The small molecule below binds the protein below.
Small molecule (SMILES): CC[C@H](C)[C@H](NC(=O)[C@H](CCC(N)=O)NC(=O)[C@H](CCC(=O)O)NC(=O)[C@H](CO)NC(=O)[C@H](CO)NC(=O)[C@@H](NC(=O)[C@@H]1CCCN1)[C@@H](C)O)C(=O)O

Sequence of chain 1.D:
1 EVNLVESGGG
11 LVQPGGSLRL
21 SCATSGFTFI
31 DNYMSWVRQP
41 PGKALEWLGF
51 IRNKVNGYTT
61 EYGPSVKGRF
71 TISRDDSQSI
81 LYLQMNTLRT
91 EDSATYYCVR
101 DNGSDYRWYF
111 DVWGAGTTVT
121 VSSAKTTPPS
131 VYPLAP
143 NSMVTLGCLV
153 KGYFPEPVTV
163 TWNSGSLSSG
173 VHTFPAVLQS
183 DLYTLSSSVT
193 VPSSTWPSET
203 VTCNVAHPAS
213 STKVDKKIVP

Sequence of chain 1.C:
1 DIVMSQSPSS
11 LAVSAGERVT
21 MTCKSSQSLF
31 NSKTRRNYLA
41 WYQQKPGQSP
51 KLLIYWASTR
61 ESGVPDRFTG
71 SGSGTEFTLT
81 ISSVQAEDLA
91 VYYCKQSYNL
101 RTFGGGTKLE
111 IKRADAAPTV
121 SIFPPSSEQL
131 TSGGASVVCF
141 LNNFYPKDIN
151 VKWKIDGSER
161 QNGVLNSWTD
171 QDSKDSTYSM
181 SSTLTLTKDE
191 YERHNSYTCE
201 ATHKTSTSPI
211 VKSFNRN

Binding-site contacts:
Ligand atom CB contacts residue LYS33 of chain 1.C at 3.7 Å.
Ligand atom CD1 contacts residue VAL55 of chain 1.D at 3.5 Å (hydrophobic).
Ligand atom C contacts residue ASN99 of chain 1.C at 3.6 Å.
Ligand atom CD contacts residue ARG52 of chain 1.D at 3.3 Å.
Ligand atom CB contacts residue TYR98 of chain 1.C at 3.4 Å (hydrophobic).
Ligand atom O contacts residue TRP108 of chain 1.D at 2.9 Å (h-bond).
Ligand atom N contacts residue ASN99 of chain 1.C at 2.9 Å (h-bond).
Ligand atom CG1 contacts residue ASN53 of chain 1.D at 3.7 Å.
Ligand atom OG1 contacts residue ARG101 of chain 1.C at 3.5 Å (salt-bridge).
Ligand atom CG contacts residue ASN31 of chain 1.C at 3.5 Å.
Ligand atom OG contacts residue TYR98 of chain 1.C at 2.7 Å (h-bond).
Ligand atom CB contacts residue TYR33 of chain 1.D at 3.7 Å (hydrophobic).
Ligand atom CG contacts residue TYR106 of chain 1.D at 3.1 Å (hydrophobic).
Ligand atom CB contacts residue TYR98 of chain 1.C at 3.3 Å (hydrophobic).
Ligand atom CD contacts residue TYR106 of chain 1.D at 3.4 Å (hydrophobic).
Ligand atom O contacts residue LYS33 of chain 1.C at 3.6 Å (salt-bridge).
Ligand atom OG contacts residue ASN31 of chain 1.C at 2.8 Å (h-bond).
Ligand atom NE2 contacts residue TYR106 of chain 1.D at 2.8 Å (h-bond).
Ligand atom OG1 contacts residue ASN99 of chain 1.C at 3.3 Å.
Ligand atom C contacts residue TRP108 of chain 1.D at 3.4 Å (hydrophobic).
Ligand atom OE2 contacts residue TYR33 of chain 1.D at 2.6 Å (h-bond).
Ligand atom OE1 contacts residue ARG52 of chain 1.D at 2.9 Å (salt-bridge).
Ligand atom CA contacts residue TRP108 of chain 1.D at 3.4 Å (hydrophobic).
Ligand atom O contacts residue TRP108 of chain 1.D at 3.2 Å.
Ligand atom CG2 contacts residue ASN99 of chain 1.C at 3.3 Å.
Ligand atom CD1 contacts residue ASN53 of chain 1.D at 3.5 Å.
Ligand atom OG contacts residue LYS33 of chain 1.C at 3.7 Å.
Ligand atom CB contacts residue TYR38 of chain 1.C at 3.6 Å (hydrophobic).
Ligand atom O contacts residue ASN56 of chain 1.D at 2.8 Å (h-bond).
Ligand atom CG2 contacts residue ASN56 of chain 1.D at 2.8 Å.
Ligand atom N contacts residue TYR98 of chain 1.C at 3.2 Å (h-bond).
Ligand atom CG2 contacts residue ASN53 of chain 1.D at 2.7 Å.
Ligand atom O contacts residue TYR106 of chain 1.D at 3.6 Å.
Ligand atom N contacts residue TYR98 of chain 1.C at 3.6 Å.
Ligand atom OE2 contacts residue ARG52 of chain 1.D at 2.7 Å (salt-bridge).
Ligand atom CB contacts residue SER97 of chain 1.C at 3.4 Å.
Ligand atom OG1 contacts residue TYR98 of chain 1.C at 3.7 Å.
Ligand atom OG1 contacts residue LEU100 of chain 1.C at 2.9 Å (h-bond).
Ligand atom CA contacts residue ASN99 of chain 1.C at 3.4 Å.
Ligand atom O contacts residue TYR106 of chain 1.D at 3.4 Å.